Sequence of chain 1.A:
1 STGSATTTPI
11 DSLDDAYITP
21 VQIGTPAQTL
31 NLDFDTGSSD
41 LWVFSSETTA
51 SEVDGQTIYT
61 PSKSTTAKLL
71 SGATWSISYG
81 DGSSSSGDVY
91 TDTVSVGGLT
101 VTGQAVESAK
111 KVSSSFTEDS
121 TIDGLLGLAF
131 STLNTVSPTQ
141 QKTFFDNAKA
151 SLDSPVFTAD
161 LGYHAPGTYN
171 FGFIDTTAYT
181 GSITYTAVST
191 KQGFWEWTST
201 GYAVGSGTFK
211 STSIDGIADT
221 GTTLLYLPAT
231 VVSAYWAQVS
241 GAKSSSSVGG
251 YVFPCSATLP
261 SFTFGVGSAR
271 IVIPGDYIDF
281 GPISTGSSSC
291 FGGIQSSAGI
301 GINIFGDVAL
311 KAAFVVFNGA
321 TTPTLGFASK

This small molecule binds to this protein.
Small molecule (SMILES): O[C@H]1CN[C@@H](c2nc(-c3ccc(C(F)(F)F)cc3)no2)C1

Binding-site contacts:
Ligand atom C8 contacts residue GLY221 of chain 1.A at 3.4 Å.
Ligand atom C6 contacts residue GLY221 of chain 1.A at 3.3 Å.
Ligand atom C2 contacts residue PHE116 of chain 1.A at 3.5 Å (hydrophobic).
Ligand atom F contacts residue PHE116 of chain 1.A at 3.5 Å.
Ligand atom C10 contacts residue GLY80 of chain 1.A at 3.7 Å.
Ligand atom O1 contacts residue TYR79 of chain 1.A at 3.3 Å.
Ligand atom F1 contacts residue PHE116 of chain 1.A at 3.3 Å.
Ligand atom F1 contacts residue SER115 of chain 1.A at 2.8 Å.
Ligand atom C9 contacts residue THR222 of chain 1.A at 3.3 Å.
Ligand atom F contacts residue SER115 of chain 1.A at 3.5 Å.
Ligand atom C8 contacts residue THR222 of chain 1.A at 3.3 Å.
Ligand atom C7 contacts residue GLY221 of chain 1.A at 3.0 Å.
Ligand atom O1 contacts residue GLY80 of chain 1.A at 3.0 Å (h-bond).
Ligand atom C9 contacts residue ASP219 of chain 1.A at 3.5 Å.
Ligand atom F contacts residue ASP119 of chain 1.A at 3.8 Å.
Ligand atom C8 contacts residue ASP219 of chain 1.A at 3.3 Å.
Ligand atom C12 contacts residue SER115 of chain 1.A at 3.8 Å.
Ligand atom C11 contacts residue GLY37 of chain 1.A at 3.2 Å.
Ligand atom C4 contacts residue ASP81 of chain 1.A at 3.8 Å.
Ligand atom C9 contacts residue GLY80 of chain 1.A at 3.9 Å.
Ligand atom N2 contacts residue GLY37 of chain 1.A at 3.8 Å.
Ligand atom C12 contacts residue PHE116 of chain 1.A at 3.8 Å (hydrophobic).
Ligand atom F2 contacts residue SER115 of chain 1.A at 3.7 Å.
Ligand atom C3 contacts residue SER83 of chain 1.A at 3.3 Å.
Ligand atom N2 contacts residue ASP35 of chain 1.A at 2.9 Å (salt-bridge).
Ligand atom N2 contacts residue ASP219 of chain 1.A at 2.9 Å (salt-bridge).
Ligand atom O contacts residue GLY221 of chain 1.A at 3.0 Å (h-bond).
Ligand atom C3 contacts residue ASP81 of chain 1.A at 3.3 Å.
Ligand atom N contacts residue GLY221 of chain 1.A at 3.3 Å (h-bond).
Ligand atom C1 contacts residue PHE116 of chain 1.A at 3.3 Å (hydrophobic).
Ligand atom C4 contacts residue SER83 of chain 1.A at 3.5 Å.
Ligand atom N1 contacts residue GLY221 of chain 1.A at 3.2 Å (h-bond).
Ligand atom C10 contacts residue ASP219 of chain 1.A at 3.9 Å.
Ligand atom C11 contacts residue ASP35 of chain 1.A at 3.7 Å.
Ligand atom N1 contacts residue ASP35 of chain 1.A at 3.8 Å.
Ligand atom N1 contacts residue LEU125 of chain 1.A at 3.5 Å.
Ligand atom C7 contacts residue ASP35 of chain 1.A at 3.6 Å.
Ligand atom C11 contacts residue ASP219 of chain 1.A at 3.3 Å.
Ligand atom O contacts residue ASP35 of chain 1.A at 2.8 Å (salt-bridge).
Ligand atom C contacts residue ASP33 of chain 1.A at 3.7 Å.